A small-molecule ligand and the protein it binds are described below.
Small molecule (SMILES): C=CCC1=C(C(=O)O)O[C@@H](C(O)[C@H](O)CO)[C@H](NC(C)=O)[C@H]1O

Binding-site contacts:
Ligand atom O1B contacts residue TYR322 of chain 4.A at 3.8 Å.
Ligand atom O1B contacts residue TYR264 of chain 4.A at 3.8 Å.
Ligand atom O8 contacts residue GLU196 of chain 4.A at 3.9 Å.
Ligand atom C1 contacts residue ARG288 of chain 4.A at 3.6 Å.
Ligand atom CAA contacts residue ARG36 of chain 4.A at 2.6 Å.
Ligand atom O6 contacts residue TYR322 of chain 4.A at 3.6 Å (h-bond).
Ligand atom CAJ contacts residue ARG36 of chain 4.A at 3.8 Å.
Ligand atom C1 contacts residue TYR322 of chain 4.A at 3.0 Å (hydrophobic).
Ligand atom C5 contacts residue GLU196 of chain 4.A at 4.1 Å.
Ligand atom CAL contacts residue ARG36 of chain 4.A at 4.1 Å.
Ligand atom C10 contacts residue ARG70 of chain 4.A at 3.8 Å.
Ligand atom C11 contacts residue TRP97 of chain 4.A at 3.3 Å (hydrophobic).
Ligand atom O1A contacts residue ARG288 of chain 4.A at 3.0 Å (salt-bridge).
Ligand atom C3 contacts residue TYR322 of chain 4.A at 3.2 Å (hydrophobic).
Ligand atom C1 contacts residue ARG211 of chain 4.A at 3.8 Å.
Ligand atom O8 contacts residue GLU195 of chain 4.A at 2.8 Å (salt-bridge).
Ligand atom O8 contacts residue ARG211 of chain 4.A at 3.5 Å.
Ligand atom C9 contacts residue ALA165 of chain 4.A at 3.7 Å (hydrophobic).
Ligand atom C8 contacts residue GLU195 of chain 4.A at 3.8 Å.
Ligand atom C8 contacts residue ARG211 of chain 4.A at 3.9 Å.
Ligand atom C6 contacts residue GLU196 of chain 4.A at 3.5 Å.
Ligand atom C4 contacts residue GLU196 of chain 4.A at 4.0 Å.
Ligand atom O9 contacts residue ARG143 of chain 4.A at 3.8 Å.
Ligand atom O6 contacts residue GLU196 of chain 4.A at 4.1 Å.
Ligand atom C6 contacts residue TYR322 of chain 4.A at 3.9 Å (hydrophobic).
Ligand atom O1A contacts residue ARG211 of chain 4.A at 2.8 Å (salt-bridge).
Ligand atom O1A contacts residue TYR322 of chain 4.A at 3.1 Å (h-bond).
Ligand atom C4 contacts residue TYR322 of chain 4.A at 3.8 Å (hydrophobic).
Ligand atom O1A contacts residue TYR264 of chain 4.A at 3.7 Å.
Ligand atom C9 contacts residue GLU195 of chain 4.A at 3.6 Å.
Ligand atom O10 contacts residue ARG70 of chain 4.A at 2.6 Å (salt-bridge).
Ligand atom O6 contacts residue ARG211 of chain 4.A at 4.1 Å.
Ligand atom C9 contacts residue ASN213 of chain 4.A at 3.6 Å.
Ligand atom O1B contacts residue ARG288 of chain 4.A at 3.2 Å (salt-bridge).
Ligand atom CAL contacts residue TYR322 of chain 4.A at 3.6 Å (hydrophobic).
Ligand atom C11 contacts residue ARG70 of chain 4.A at 3.5 Å.
Ligand atom O9 contacts residue ALA165 of chain 4.A at 3.6 Å.
Ligand atom C2 contacts residue TYR322 of chain 4.A at 3.0 Å (hydrophobic).
Ligand atom C1 contacts residue TYR264 of chain 4.A at 4.1 Å (hydrophobic).
Ligand atom O9 contacts residue GLU195 of chain 4.A at 2.6 Å (salt-bridge).

Sequence of chain 4.A:
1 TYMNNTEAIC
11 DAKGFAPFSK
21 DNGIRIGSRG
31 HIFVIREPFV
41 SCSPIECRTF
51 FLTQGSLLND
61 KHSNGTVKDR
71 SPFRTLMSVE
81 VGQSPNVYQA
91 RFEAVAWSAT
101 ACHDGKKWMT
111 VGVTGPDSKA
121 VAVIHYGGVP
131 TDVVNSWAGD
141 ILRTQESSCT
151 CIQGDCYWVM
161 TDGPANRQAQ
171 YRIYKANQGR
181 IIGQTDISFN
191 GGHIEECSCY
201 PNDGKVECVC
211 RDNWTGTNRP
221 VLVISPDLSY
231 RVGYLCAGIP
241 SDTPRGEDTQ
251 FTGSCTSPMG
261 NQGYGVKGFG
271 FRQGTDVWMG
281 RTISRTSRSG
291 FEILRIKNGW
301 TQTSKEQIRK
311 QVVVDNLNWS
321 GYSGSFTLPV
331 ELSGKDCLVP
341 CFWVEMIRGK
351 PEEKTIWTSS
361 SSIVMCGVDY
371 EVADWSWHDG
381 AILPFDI